The protein below binds the small molecule below.
Small molecule (SMILES): CC(=O)N[C@H]1[C@H](O[C@H]2[C@H](O)[C@@H](NC(C)=O)CO[C@@H]2CO)O[C@H](CO)[C@@H](O)[C@@H]1O

Binding-site contacts:
Ligand atom O6 contacts residue THR76 of chain 1.D at 4.0 Å.
Ligand atom O5 contacts residue ASN73 of chain 1.D at 2.4 Å (h-bond).
Ligand atom O5 contacts residue THR76 of chain 1.D at 3.6 Å.
Ligand atom C8 contacts residue ASN73 of chain 1.D at 3.5 Å.
Ligand atom O7 contacts residue ILE80 of chain 1.D at 4.1 Å.
Ligand atom C4 contacts residue ASN73 of chain 1.D at 4.2 Å.
Ligand atom C7 contacts residue ILE80 of chain 1.D at 4.3 Å (hydrophobic).
Ligand atom C6 contacts residue THR76 of chain 1.D at 4.2 Å.
Ligand atom C1 contacts residue THR75 of chain 1.D at 3.8 Å.
Ligand atom C3 contacts residue ASN73 of chain 1.D at 3.8 Å.
Ligand atom O7 contacts residue ASN73 of chain 1.D at 3.5 Å (h-bond).
Ligand atom C5 contacts residue THR75 of chain 1.D at 3.4 Å.
Ligand atom C7 contacts residue ASN73 of chain 1.D at 3.1 Å.
Ligand atom C8 contacts residue LYS74 of chain 1.D at 4.4 Å.
Ligand atom N2 contacts residue ASN73 of chain 1.D at 3.0 Å (h-bond).
Ligand atom C2 contacts residue ASN73 of chain 1.D at 2.6 Å.
Ligand atom C1 contacts residue THR76 of chain 1.D at 4.0 Å.
Ligand atom C1 contacts residue ASN73 of chain 1.D at 1.4 Å.
Ligand atom C8 contacts residue ILE80 of chain 1.D at 3.6 Å (hydrophobic).
Ligand atom C6 contacts residue THR75 of chain 1.D at 4.0 Å.
Ligand atom C5 contacts residue ASN73 of chain 1.D at 3.6 Å.
Ligand atom O5 contacts residue THR75 of chain 1.D at 3.6 Å (h-bond).

Sequence of chain 1.D:
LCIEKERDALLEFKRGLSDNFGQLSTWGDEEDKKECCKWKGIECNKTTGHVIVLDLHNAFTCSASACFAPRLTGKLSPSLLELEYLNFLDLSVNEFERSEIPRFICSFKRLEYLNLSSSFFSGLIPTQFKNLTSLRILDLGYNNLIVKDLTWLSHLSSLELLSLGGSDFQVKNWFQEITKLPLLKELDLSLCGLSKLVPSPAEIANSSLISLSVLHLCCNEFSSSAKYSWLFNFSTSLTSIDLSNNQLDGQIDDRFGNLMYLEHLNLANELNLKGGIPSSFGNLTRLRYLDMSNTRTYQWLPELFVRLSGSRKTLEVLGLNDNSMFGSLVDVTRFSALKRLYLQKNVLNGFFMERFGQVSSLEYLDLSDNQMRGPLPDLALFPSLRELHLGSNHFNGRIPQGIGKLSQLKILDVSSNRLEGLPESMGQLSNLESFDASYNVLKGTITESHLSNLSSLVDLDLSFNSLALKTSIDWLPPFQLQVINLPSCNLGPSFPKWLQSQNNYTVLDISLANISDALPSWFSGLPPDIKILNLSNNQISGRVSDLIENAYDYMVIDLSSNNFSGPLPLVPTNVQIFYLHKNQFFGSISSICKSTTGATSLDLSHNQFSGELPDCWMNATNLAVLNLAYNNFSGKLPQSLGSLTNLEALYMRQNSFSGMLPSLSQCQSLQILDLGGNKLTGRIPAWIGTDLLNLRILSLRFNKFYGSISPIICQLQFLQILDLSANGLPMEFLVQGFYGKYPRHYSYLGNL